Binding-site contacts:
Ligand atom C1 contacts residue ARG54 of chain 1.F at 3.2 Å.
Ligand atom C2 contacts residue 1NP1 of chain 1.V at 3.8 Å.
Ligand atom C8 contacts residue VAL92 of chain 1.D at 4.0 Å (hydrophobic).
Ligand atom C8 contacts residue LEU267 of chain 1.F at 4.5 Å (hydrophobic).
Ligand atom C2 contacts residue ARG54 of chain 1.F at 3.8 Å.
Ligand atom C7 contacts residue ARG54 of chain 1.F at 3.9 Å.
Ligand atom C2 contacts residue VAL92 of chain 1.D at 3.8 Å (hydrophobic).
Ligand atom C5 contacts residue ARG54 of chain 1.F at 4.1 Å.
Ligand atom C4 contacts residue VAL92 of chain 1.D at 3.7 Å (hydrophobic).
Ligand atom C7 contacts residue ALA291 of chain 1.F at 4.1 Å (hydrophobic).
Ligand atom C8A contacts residue VAL92 of chain 1.D at 3.4 Å (hydrophobic).
Ligand atom C7 contacts residue ARG294 of chain 1.F at 3.8 Å.
Ligand atom C3 contacts residue LEU93 of chain 1.D at 4.2 Å (hydrophobic).
Ligand atom C4 contacts residue ARG54 of chain 1.F at 4.3 Å.
Ligand atom C8 contacts residue ALA291 of chain 1.F at 4.0 Å (hydrophobic).
Ligand atom C1 contacts residue GLU84 of chain 1.D at 3.6 Å.
Ligand atom C1 contacts residue VAL92 of chain 1.D at 3.6 Å (hydrophobic).
Ligand atom C3 contacts residue VAL92 of chain 1.D at 3.9 Å (hydrophobic).
Ligand atom C4 contacts residue LEU93 of chain 1.D at 4.3 Å (hydrophobic).
Ligand atom C4A contacts residue VAL92 of chain 1.D at 3.4 Å (hydrophobic).
Ligand atom O1 contacts residue VAL92 of chain 1.D at 4.0 Å.
Ligand atom C8A contacts residue ARG54 of chain 1.F at 3.4 Å.
Ligand atom C6 contacts residue ALA291 of chain 1.F at 4.1 Å (hydrophobic).
Ligand atom C4A contacts residue ARG54 of chain 1.F at 3.7 Å.
Ligand atom O1 contacts residue LEU267 of chain 1.F at 3.6 Å.
Ligand atom C3 contacts residue THR89 of chain 1.D at 4.0 Å.
Ligand atom C3 contacts residue 1NP1 of chain 1.V at 3.2 Å.
Ligand atom C4 contacts residue 1NP1 of chain 1.V at 3.5 Å.
Ligand atom C2 contacts residue THR89 of chain 1.D at 4.0 Å.
Ligand atom C7 contacts residue TYR96 of chain 1.D at 4.1 Å (hydrophobic).
Ligand atom O1 contacts residue GLU84 of chain 1.D at 3.0 Å (salt-bridge).
Ligand atom O1 contacts residue ARG54 of chain 1.F at 3.0 Å (salt-bridge).
Ligand atom C6 contacts residue ARG54 of chain 1.F at 4.0 Å.
Ligand atom C5 contacts residue TYR96 of chain 1.D at 3.6 Å (hydrophobic).
Ligand atom C6 contacts residue ARG294 of chain 1.F at 4.1 Å.
Ligand atom C8 contacts residue ARG54 of chain 1.F at 3.5 Å.
Ligand atom C5 contacts residue VAL92 of chain 1.D at 4.0 Å (hydrophobic).
Ligand atom C6 contacts residue TYR96 of chain 1.D at 3.2 Å (hydrophobic).
Ligand atom C4A contacts residue TYR96 of chain 1.D at 4.4 Å (hydrophobic).
Ligand atom C2 contacts residue GLU84 of chain 1.D at 3.2 Å.

Sequence of chain 1.D:
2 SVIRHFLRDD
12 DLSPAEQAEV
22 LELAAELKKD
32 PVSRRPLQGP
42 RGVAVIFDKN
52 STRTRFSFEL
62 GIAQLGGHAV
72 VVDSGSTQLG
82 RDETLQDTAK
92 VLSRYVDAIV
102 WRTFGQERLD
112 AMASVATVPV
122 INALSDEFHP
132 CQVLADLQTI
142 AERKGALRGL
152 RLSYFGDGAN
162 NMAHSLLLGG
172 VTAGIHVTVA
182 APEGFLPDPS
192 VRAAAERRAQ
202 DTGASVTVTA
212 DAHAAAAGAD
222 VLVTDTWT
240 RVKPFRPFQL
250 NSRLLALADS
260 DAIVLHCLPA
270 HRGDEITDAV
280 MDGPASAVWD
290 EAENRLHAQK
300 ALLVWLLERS

Sequence of chain 1.F:
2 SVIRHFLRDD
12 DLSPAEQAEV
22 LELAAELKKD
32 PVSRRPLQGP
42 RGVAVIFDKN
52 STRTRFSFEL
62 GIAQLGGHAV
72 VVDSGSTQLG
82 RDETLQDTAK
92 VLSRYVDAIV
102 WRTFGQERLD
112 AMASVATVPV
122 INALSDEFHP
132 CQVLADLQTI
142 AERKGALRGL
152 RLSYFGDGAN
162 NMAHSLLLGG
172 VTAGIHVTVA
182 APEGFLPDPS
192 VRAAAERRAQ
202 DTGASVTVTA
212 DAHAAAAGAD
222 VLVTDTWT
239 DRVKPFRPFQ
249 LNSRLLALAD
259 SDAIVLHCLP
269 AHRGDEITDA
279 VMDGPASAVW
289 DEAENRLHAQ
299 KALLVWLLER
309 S

This small molecule binds to this protein.
Small molecule (SMILES): Oc1cccc2ccccc12